Binding-site contacts:
Ligand atom N1 contacts residue TYR101 of chain 1.A at 3.1 Å (h-bond).
Ligand atom N3 contacts residue TYR101 of chain 1.A at 3.6 Å.
Ligand atom O3 contacts residue TYR101 of chain 1.A at 3.5 Å (h-bond).
Ligand atom C22 contacts residue ASP56 of chain 1.A at 3.8 Å.
Ligand atom O4 contacts residue TYR45 of chain 1.A at 3.4 Å.
Ligand atom S2 contacts residue LYS109 of chain 1.A at 3.7 Å.
Ligand atom C12 contacts residue TYR101 of chain 1.A at 3.2 Å (hydrophobic).
Ligand atom C5 contacts residue GLN73 of chain 1.A at 3.7 Å.
Ligand atom C15 contacts residue TYR45 of chain 1.A at 3.5 Å (hydrophobic).
Ligand atom O2 contacts residue TYR101 of chain 1.A at 3.4 Å (h-bond).
Ligand atom C1 contacts residue TYR45 of chain 1.A at 3.6 Å (hydrophobic).
Ligand atom C14 contacts residue TRP78 of chain 1.A at 3.7 Å (hydrophobic).
Ligand atom O3 contacts residue PHE118 of chain 1.A at 3.4 Å.
Ligand atom O4 contacts residue PHE118 of chain 1.A at 3.5 Å.
Ligand atom S2 contacts residue ASP56 of chain 1.A at 3.5 Å (salt-bridge).
Ligand atom C16 contacts residue TYR45 of chain 1.A at 3.6 Å (hydrophobic).
Ligand atom C1 contacts residue ASP56 of chain 1.A at 3.5 Å.
Ligand atom N2 contacts residue TYR101 of chain 1.A at 2.8 Å (h-bond).
Ligand atom O2 contacts residue VAL74 of chain 1.A at 3.1 Å.
Ligand atom O2 contacts residue ILE75 of chain 1.A at 2.8 Å (h-bond).
Ligand atom C5 contacts residue TYR101 of chain 1.A at 3.8 Å (hydrophobic).
Ligand atom C17 contacts residue PHE55 of chain 1.A at 3.8 Å (hydrophobic).
Ligand atom O4 contacts residue PHE55 of chain 1.A at 3.4 Å.
Ligand atom C4 contacts residue TYR101 of chain 1.A at 3.8 Å (hydrophobic).
Ligand atom C10 contacts residue TYR101 of chain 1.A at 3.5 Å (hydrophobic).
Ligand atom C13 contacts residue TRP78 of chain 1.A at 3.6 Å (hydrophobic).
Ligand atom C2 contacts residue PHE65 of chain 1.A at 3.5 Å (hydrophobic).
Ligand atom O3 contacts residue PHE55 of chain 1.A at 3.7 Å.
Ligand atom C19 contacts residue ILE110 of chain 1.A at 3.8 Å (hydrophobic).
Ligand atom C14 contacts residue PHE65 of chain 1.A at 3.7 Å (hydrophobic).
Ligand atom C2 contacts residue TYR45 of chain 1.A at 3.7 Å (hydrophobic).
Ligand atom C18 contacts residue ILE110 of chain 1.A at 3.5 Å (hydrophobic).
Ligand atom C23 contacts residue ASP56 of chain 1.A at 3.3 Å.
Ligand atom C19 contacts residue SER106 of chain 1.A at 3.7 Å.
Ligand atom S1 contacts residue PHE55 of chain 1.A at 3.8 Å.
Ligand atom C11 contacts residue TYR101 of chain 1.A at 3.0 Å (hydrophobic).
Ligand atom O1 contacts residue TYR45 of chain 1.A at 3.6 Å (h-bond).
Ligand atom C21 contacts residue LYS109 of chain 1.A at 3.5 Å.
Ligand atom C6 contacts residue TYR101 of chain 1.A at 3.7 Å (hydrophobic).
Ligand atom C18 contacts residue TYR101 of chain 1.A at 3.2 Å (hydrophobic).

This small molecule binds to this protein.
Small molecule (SMILES): COC[C@H]1CN(Cc2ccccn2)C(=O)[C@@H]2CCC[C@H]1N2S(=O)(=O)c1ccc2ncsc2c1

Sequence of chain 1.A:
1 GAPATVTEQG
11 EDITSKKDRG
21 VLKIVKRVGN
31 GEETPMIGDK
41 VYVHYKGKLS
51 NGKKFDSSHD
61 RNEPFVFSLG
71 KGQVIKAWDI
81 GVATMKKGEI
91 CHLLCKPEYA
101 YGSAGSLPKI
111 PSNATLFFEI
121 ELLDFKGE